This protein binds this small molecule.
Small molecule (SMILES): CC(=O)N[C@H]1[C@H](O[C@H]2[C@H](O)[C@@H](NC(C)=O)CO[C@@H]2CO)O[C@H](CO)[C@@H](O)[C@@H]1O

Sequence of chain 1.C:
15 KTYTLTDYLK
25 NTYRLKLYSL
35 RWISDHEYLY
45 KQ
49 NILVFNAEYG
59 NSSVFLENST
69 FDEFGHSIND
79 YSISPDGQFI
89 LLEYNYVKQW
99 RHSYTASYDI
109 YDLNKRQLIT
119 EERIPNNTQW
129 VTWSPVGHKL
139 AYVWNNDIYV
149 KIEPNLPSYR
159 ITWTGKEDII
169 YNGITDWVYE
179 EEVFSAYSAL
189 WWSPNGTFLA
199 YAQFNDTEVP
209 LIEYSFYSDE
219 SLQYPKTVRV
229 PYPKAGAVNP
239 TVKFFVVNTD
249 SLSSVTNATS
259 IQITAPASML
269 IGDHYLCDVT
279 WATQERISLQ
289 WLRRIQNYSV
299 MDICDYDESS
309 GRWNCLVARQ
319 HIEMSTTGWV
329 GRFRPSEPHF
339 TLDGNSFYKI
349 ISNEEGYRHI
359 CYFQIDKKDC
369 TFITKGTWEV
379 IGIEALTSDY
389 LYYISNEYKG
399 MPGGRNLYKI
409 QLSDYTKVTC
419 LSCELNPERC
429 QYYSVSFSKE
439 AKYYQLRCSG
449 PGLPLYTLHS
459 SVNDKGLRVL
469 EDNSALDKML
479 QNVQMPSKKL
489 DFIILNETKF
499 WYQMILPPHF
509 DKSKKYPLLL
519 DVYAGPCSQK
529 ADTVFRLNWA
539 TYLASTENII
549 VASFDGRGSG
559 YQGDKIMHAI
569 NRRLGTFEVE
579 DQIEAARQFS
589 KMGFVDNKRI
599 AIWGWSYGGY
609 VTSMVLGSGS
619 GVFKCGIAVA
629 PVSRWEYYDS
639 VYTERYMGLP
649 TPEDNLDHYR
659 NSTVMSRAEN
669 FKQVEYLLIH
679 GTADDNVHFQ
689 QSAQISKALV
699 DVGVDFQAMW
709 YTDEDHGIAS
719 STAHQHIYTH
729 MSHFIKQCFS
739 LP

Binding-site contacts:
Ligand atom C6 contacts residue TRP161 of chain 1.C at 4.1 Å (hydrophobic).
Ligand atom C8 contacts residue TRP161 of chain 1.C at 4.3 Å (hydrophobic).
Ligand atom O7 contacts residue TRP161 of chain 1.C at 3.5 Å.
Ligand atom O5 contacts residue ASN255 of chain 1.C at 2.4 Å (h-bond).
Ligand atom C1 contacts residue ASN255 of chain 1.C at 1.4 Å.
Ligand atom O7 contacts residue ASN255 of chain 1.C at 3.7 Å.
Ligand atom C7 contacts residue TRP161 of chain 1.C at 4.2 Å (hydrophobic).
Ligand atom C1 contacts residue TRP161 of chain 1.C at 4.2 Å (hydrophobic).
Ligand atom C2 contacts residue ASN255 of chain 1.C at 2.5 Å.
Ligand atom C7 contacts residue ASN255 of chain 1.C at 3.8 Å.
Ligand atom C5 contacts residue TRP161 of chain 1.C at 4.0 Å (hydrophobic).
Ligand atom N2 contacts residue ASN255 of chain 1.C at 3.1 Å (h-bond).
Ligand atom C5 contacts residue ASN255 of chain 1.C at 3.6 Å.
Ligand atom C4 contacts residue ASN255 of chain 1.C at 4.3 Å.
Ligand atom O5 contacts residue TRP161 of chain 1.C at 4.4 Å.
Ligand atom C3 contacts residue ASN255 of chain 1.C at 3.8 Å.